Sequence of chain 58.D:
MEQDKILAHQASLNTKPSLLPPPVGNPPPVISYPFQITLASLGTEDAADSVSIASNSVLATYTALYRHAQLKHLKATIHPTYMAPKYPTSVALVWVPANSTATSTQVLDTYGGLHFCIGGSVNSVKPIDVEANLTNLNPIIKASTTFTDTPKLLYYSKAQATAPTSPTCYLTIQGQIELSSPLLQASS

Sequence of chain 58.C:
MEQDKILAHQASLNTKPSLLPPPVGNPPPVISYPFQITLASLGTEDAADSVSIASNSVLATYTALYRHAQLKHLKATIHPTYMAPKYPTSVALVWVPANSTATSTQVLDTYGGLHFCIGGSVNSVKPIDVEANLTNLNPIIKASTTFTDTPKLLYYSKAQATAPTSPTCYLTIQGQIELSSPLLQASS

The protein below binds the small molecule below.
Small molecule (SMILES): O=c1ccn([C@@H]2O[C@H](CO[P](=O)(O)O[C@H]3[C@@H](O)[C@H](n4ccc(=O)[nH]c4=O)O[C@@H]3COP(=O)(O)O)[C@@H](O)[C@H]2O)c(=O)[nH]1

Binding-site contacts:
Ligand atom C4 contacts residue LEU114 of chain 58.C at 2.8 Å (hydrophobic).
Ligand atom C6 contacts residue GLY112 of chain 58.C at 2.2 Å.
Ligand atom C2 contacts residue VAL94 of chain 58.C at 1.7 Å (hydrophobic).
Ligand atom O4' contacts residue TRP95 of chain 58.C at 2.8 Å (h-bond).
Ligand atom N1 contacts residue GLY112 of chain 58.C at 2.9 Å (h-bond).
Ligand atom C6 contacts residue GLY113 of chain 58.C at 1.8 Å.
Ligand atom C4' contacts residue TRP95 of chain 58.C at 3.0 Å (hydrophobic).
Ligand atom C1' contacts residue VAL94 of chain 58.C at 2.6 Å (hydrophobic).
Ligand atom C2 contacts residue GLY113 of chain 58.C at 2.8 Å.
Ligand atom O4 contacts residue VAL107 of chain 58.C at 1.8 Å.
Ligand atom OP2 contacts residue ASN133 of chain 58.C at 2.5 Å.
Ligand atom N3 contacts residue GLY113 of chain 58.C at 2.1 Å.
Ligand atom C4 contacts residue GLY113 of chain 58.C at 1.2 Å.
Ligand atom C2 contacts residue LEU93 of chain 58.C at 2.0 Å (hydrophobic).
Ligand atom O2' contacts residue TRP95 of chain 58.C at 2.5 Å.
Ligand atom O2 contacts residue LEU93 of chain 58.C at 1.9 Å (h-bond).
Ligand atom O5' contacts residue ASN133 of chain 58.C at 2.9 Å (h-bond).
Ligand atom C6 contacts residue VAL94 of chain 58.C at 1.8 Å (hydrophobic).
Ligand atom C5 contacts residue GLY112 of chain 58.C at 2.6 Å.
Ligand atom O3' contacts residue GLU131 of chain 58.C at 2.8 Å (salt-bridge).
Ligand atom N1 contacts residue GLY113 of chain 58.C at 2.8 Å.
Ligand atom C5 contacts residue VAL94 of chain 58.C at 2.5 Å (hydrophobic).
Ligand atom O4 contacts residue LEU114 of chain 58.C at 2.8 Å (h-bond).
Ligand atom N3 contacts residue VAL107 of chain 58.C at 2.9 Å.
Ligand atom O4' contacts residue VAL94 of chain 58.C at 2.7 Å.
Ligand atom N3 contacts residue VAL94 of chain 58.C at 2.3 Å.
Ligand atom C6 contacts residue TYR111 of chain 58.C at 3.1 Å (hydrophobic).
Ligand atom O2 contacts residue VAL94 of chain 58.C at 1.5 Å.
Ligand atom C4 contacts residue VAL107 of chain 58.C at 2.6 Å (hydrophobic).
Ligand atom N3 contacts residue LEU114 of chain 58.C at 2.9 Å (h-bond).
Ligand atom C4 contacts residue LEU93 of chain 58.C at 2.9 Å (hydrophobic).
Ligand atom C4 contacts residue VAL94 of chain 58.C at 2.8 Å (hydrophobic).
Ligand atom N1 contacts residue VAL94 of chain 58.C at 1.9 Å.
Ligand atom N3 contacts residue LEU93 of chain 58.C at 1.6 Å (h-bond).
Ligand atom C1' contacts residue TRP95 of chain 58.C at 2.4 Å (hydrophobic).
Ligand atom O4 contacts residue GLY113 of chain 58.C at 2.0 Å.
Ligand atom C5 contacts residue GLY113 of chain 58.C at 1.2 Å.
Ligand atom O4 contacts residue GLU131 of chain 58.C at 2.6 Å (salt-bridge).
Ligand atom C5 contacts residue THR110 of chain 58.C at 2.9 Å.
Ligand atom OP1 contacts residue ASN136 of chain 58.C at 2.4 Å (h-bond).

Sequence of chain 59.C:
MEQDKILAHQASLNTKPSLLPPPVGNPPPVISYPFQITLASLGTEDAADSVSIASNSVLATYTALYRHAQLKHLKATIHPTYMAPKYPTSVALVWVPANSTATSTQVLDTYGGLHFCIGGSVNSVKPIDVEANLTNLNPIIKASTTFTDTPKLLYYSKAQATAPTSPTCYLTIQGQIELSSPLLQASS